Sequence of chain 1.CB:
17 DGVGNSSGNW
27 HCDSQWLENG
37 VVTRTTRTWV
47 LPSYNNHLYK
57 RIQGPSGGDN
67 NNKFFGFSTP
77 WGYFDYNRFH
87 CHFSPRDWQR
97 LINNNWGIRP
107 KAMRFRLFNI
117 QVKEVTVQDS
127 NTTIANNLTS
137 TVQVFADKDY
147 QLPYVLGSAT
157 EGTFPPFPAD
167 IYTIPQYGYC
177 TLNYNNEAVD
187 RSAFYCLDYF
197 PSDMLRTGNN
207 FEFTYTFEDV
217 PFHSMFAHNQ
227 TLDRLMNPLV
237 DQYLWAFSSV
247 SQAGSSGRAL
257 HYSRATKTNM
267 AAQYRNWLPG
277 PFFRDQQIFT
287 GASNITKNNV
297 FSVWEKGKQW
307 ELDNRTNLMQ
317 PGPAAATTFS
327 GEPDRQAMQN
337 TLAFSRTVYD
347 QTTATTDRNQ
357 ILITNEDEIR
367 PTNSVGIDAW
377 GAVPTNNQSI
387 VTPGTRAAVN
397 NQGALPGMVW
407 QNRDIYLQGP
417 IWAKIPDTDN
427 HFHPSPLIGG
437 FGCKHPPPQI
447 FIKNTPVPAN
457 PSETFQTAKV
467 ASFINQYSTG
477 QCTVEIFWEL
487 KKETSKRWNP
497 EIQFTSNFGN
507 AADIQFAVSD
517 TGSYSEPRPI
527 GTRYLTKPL

Sequence of chain 1.DB:
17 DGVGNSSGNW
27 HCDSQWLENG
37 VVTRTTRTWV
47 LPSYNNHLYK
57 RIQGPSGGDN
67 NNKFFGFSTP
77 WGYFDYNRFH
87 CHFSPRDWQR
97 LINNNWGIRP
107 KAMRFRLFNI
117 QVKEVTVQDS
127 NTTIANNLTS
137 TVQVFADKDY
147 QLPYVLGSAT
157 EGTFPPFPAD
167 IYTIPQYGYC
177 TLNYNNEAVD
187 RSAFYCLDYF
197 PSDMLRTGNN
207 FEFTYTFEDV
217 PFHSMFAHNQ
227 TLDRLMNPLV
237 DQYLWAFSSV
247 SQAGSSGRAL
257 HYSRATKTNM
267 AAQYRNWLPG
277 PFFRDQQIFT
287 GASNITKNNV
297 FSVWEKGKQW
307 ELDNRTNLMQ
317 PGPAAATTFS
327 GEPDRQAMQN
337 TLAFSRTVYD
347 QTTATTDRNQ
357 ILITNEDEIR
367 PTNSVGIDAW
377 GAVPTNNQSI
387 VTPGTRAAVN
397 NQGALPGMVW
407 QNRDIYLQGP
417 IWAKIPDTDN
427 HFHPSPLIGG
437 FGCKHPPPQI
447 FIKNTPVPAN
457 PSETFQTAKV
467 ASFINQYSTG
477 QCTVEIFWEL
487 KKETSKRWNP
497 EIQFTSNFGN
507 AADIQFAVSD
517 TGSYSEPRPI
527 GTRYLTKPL

This small molecule binds to this protein.
Small molecule (SMILES): Nc1ncnc2c1ncn2[C@H]1C[C@H](O)[C@@H](COP(=O)(O)O)O1

Binding-site contacts:
Ligand atom O2P contacts residue ASN426 of chain 1.CB at 3.3 Å.
Ligand atom N6 contacts residue GLY438 of chain 1.DB at 4.2 Å.
Ligand atom C2 contacts residue PRO430 of chain 1.DB at 3.8 Å (hydrophobic).
Ligand atom C6 contacts residue PRO430 of chain 1.DB at 3.7 Å (hydrophobic).
Ligand atom N1 contacts residue GLY438 of chain 1.DB at 3.7 Å.
Ligand atom P contacts residue ASP425 of chain 1.CB at 3.7 Å.
Ligand atom O4' contacts residue ASN426 of chain 1.CB at 4.0 Å.
Ligand atom C2' contacts residue PRO430 of chain 1.DB at 3.5 Å (hydrophobic).
Ligand atom C5' contacts residue HIS429 of chain 1.DB at 3.1 Å.
Ligand atom N7 contacts residue ASN426 of chain 1.CB at 3.5 Å (h-bond).
Ligand atom O5' contacts residue HIS429 of chain 1.DB at 4.2 Å.
Ligand atom N6 contacts residue GLY436 of chain 1.DB at 3.8 Å.
Ligand atom N6 contacts residue SER431 of chain 1.DB at 3.3 Å.
Ligand atom N3 contacts residue PRO430 of chain 1.DB at 4.1 Å.
Ligand atom C4 contacts residue PRO217 of chain 1.DB at 3.8 Å (hydrophobic).
Ligand atom N6 contacts residue ASN408 of chain 1.DB at 3.9 Å.
Ligand atom N1 contacts residue PRO430 of chain 1.DB at 3.5 Å (h-bond).
Ligand atom C4' contacts residue HIS429 of chain 1.DB at 3.9 Å.
Ligand atom C5 contacts residue PRO217 of chain 1.DB at 3.8 Å (hydrophobic).
Ligand atom O2P contacts residue HIS427 of chain 1.CB at 3.1 Å.
Ligand atom C2' contacts residue HIS429 of chain 1.DB at 3.7 Å.
Ligand atom N1 contacts residue PRO217 of chain 1.DB at 4.1 Å.
Ligand atom C8 contacts residue ASN426 of chain 1.CB at 3.0 Å.
Ligand atom C2 contacts residue GLY438 of chain 1.DB at 3.9 Å.
Ligand atom N9 contacts residue ASN426 of chain 1.CB at 4.1 Å.
Ligand atom C3' contacts residue HIS429 of chain 1.DB at 3.7 Å.
Ligand atom C5 contacts residue SER431 of chain 1.DB at 4.0 Å.
Ligand atom C6 contacts residue SER431 of chain 1.DB at 3.8 Å.
Ligand atom N9 contacts residue PRO217 of chain 1.DB at 4.2 Å.
Ligand atom N7 contacts residue ASN408 of chain 1.DB at 3.5 Å (h-bond).
Ligand atom N7 contacts residue SER431 of chain 1.DB at 3.8 Å.
Ligand atom C5' contacts residue HIS427 of chain 1.CB at 4.0 Å.
Ligand atom N6 contacts residue PRO432 of chain 1.DB at 4.0 Å.
Ligand atom C8 contacts residue ASP425 of chain 1.CB at 4.1 Å.
Ligand atom O4' contacts residue HIS429 of chain 1.DB at 4.0 Å.
Ligand atom N6 contacts residue PRO430 of chain 1.DB at 4.1 Å.
Ligand atom O2P contacts residue ASP425 of chain 1.CB at 3.2 Å (salt-bridge).
Ligand atom N3 contacts residue PRO217 of chain 1.DB at 3.9 Å.
Ligand atom C6 contacts residue PRO217 of chain 1.DB at 4.0 Å (hydrophobic).
Ligand atom C2 contacts residue PRO217 of chain 1.DB at 3.8 Å (hydrophobic).